Binding-site contacts:
Ligand atom O5 contacts residue ASN269 of chain 2.A at 2.4 Å (h-bond).
Ligand atom C2 contacts residue ASN269 of chain 2.A at 2.6 Å.
Ligand atom O6 contacts residue THR271 of chain 2.A at 3.2 Å (h-bond).
Ligand atom C5 contacts residue THR271 of chain 2.A at 3.9 Å.
Ligand atom O6 contacts residue ASN272 of chain 2.A at 3.8 Å.
Ligand atom C3 contacts residue ASN269 of chain 2.A at 3.9 Å.
Ligand atom C1 contacts residue THR271 of chain 2.A at 4.2 Å.
Ligand atom O7 contacts residue ASN269 of chain 2.A at 3.6 Å.
Ligand atom O5 contacts residue THR271 of chain 2.A at 3.8 Å.
Ligand atom C4 contacts residue ASN269 of chain 2.A at 4.3 Å.
Ligand atom C5 contacts residue ASN269 of chain 2.A at 3.8 Å.
Ligand atom O5 contacts residue ASN272 of chain 2.A at 3.9 Å.
Ligand atom N2 contacts residue ASN269 of chain 2.A at 3.0 Å (h-bond).
Ligand atom C7 contacts residue ASN269 of chain 2.A at 3.5 Å.
Ligand atom C6 contacts residue THR271 of chain 2.A at 4.1 Å.
Ligand atom C1 contacts residue ASN269 of chain 2.A at 1.5 Å.

A protein and the small-molecule ligand that binds it are described below.
Small molecule (SMILES): CC(=O)N[C@@H]1[C@@H](O)[C@H](O)[C@@H](CO)O[C@H]1O

Sequence of chain 2.A:
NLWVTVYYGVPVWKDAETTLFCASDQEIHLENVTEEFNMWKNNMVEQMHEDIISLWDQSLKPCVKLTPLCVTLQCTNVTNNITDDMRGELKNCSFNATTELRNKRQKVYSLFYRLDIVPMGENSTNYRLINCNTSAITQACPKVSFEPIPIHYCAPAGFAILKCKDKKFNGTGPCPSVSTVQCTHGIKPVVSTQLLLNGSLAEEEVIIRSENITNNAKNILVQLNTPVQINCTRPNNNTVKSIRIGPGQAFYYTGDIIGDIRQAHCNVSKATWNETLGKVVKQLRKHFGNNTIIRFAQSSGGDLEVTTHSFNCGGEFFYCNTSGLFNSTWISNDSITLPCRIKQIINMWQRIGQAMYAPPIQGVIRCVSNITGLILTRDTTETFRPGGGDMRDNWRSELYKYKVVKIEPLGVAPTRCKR